Sequence of chain 37.E:
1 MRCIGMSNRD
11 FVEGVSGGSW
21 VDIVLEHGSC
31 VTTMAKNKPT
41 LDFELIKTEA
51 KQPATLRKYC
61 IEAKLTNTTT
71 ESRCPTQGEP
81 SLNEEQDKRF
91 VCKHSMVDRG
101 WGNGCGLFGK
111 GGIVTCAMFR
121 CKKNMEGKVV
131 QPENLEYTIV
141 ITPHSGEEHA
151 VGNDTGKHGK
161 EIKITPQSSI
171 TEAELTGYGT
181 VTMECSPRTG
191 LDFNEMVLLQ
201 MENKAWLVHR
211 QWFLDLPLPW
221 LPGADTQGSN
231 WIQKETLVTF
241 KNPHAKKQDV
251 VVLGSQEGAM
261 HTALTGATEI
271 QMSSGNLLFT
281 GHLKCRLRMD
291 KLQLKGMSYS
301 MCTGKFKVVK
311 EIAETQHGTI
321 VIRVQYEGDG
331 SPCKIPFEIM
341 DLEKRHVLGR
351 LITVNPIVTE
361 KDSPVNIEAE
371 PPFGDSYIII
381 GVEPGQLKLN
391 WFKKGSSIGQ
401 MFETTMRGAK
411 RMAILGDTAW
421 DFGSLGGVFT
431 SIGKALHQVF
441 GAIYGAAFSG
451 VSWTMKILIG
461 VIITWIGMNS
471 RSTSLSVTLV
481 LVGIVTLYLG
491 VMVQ

Binding-site contacts:
Ligand atom C2 contacts residue ASN67 of chain 37.E at 2.5 Å.
Ligand atom N2 contacts residue ASN67 of chain 37.E at 2.9 Å (h-bond).
Ligand atom C3 contacts residue ASN67 of chain 37.E at 3.8 Å.
Ligand atom O7 contacts residue MET118 of chain 37.E at 3.4 Å.
Ligand atom O5 contacts residue ASN67 of chain 37.E at 2.4 Å (h-bond).
Ligand atom C8 contacts residue ASN67 of chain 37.E at 3.9 Å.
Ligand atom C7 contacts residue ASN67 of chain 37.E at 3.6 Å.
Ligand atom O7 contacts residue ARG89 of chain 37.E at 3.8 Å.
Ligand atom O7 contacts residue ASN67 of chain 37.E at 4.5 Å.
Ligand atom O7 contacts residue PHE90 of chain 37.E at 3.4 Å.
Ligand atom C1 contacts residue ASN67 of chain 37.E at 1.4 Å.
Ligand atom C5 contacts residue ASN67 of chain 37.E at 3.7 Å.
Ligand atom N2 contacts residue MET118 of chain 37.E at 3.9 Å.
Ligand atom C4 contacts residue ASN67 of chain 37.E at 4.2 Å.
Ligand atom C7 contacts residue PHE90 of chain 37.E at 4.1 Å (hydrophobic).
Ligand atom C7 contacts residue MET118 of chain 37.E at 4.1 Å (hydrophobic).

The protein below binds the small molecule below.
Small molecule (SMILES): CC(=O)N[C@@H]1[C@@H](O)[C@H](O)[C@@H](CO)O[C@H]1O